Sequence of chain 1.B:
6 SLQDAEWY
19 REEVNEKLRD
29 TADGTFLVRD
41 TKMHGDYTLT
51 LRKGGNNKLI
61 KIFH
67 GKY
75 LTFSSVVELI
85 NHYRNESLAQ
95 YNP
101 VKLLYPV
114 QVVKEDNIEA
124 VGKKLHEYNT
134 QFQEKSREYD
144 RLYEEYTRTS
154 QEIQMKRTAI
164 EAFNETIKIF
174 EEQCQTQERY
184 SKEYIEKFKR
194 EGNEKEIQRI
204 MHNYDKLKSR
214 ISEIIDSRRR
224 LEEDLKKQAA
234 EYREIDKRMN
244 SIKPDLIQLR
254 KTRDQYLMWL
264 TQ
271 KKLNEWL

A small-molecule ligand and the protein it binds are described below.
Small molecule (SMILES): COc1ccccc1C(=O)O

Binding-site contacts:
Ligand atom O9 contacts residue ASN56 of chain 1.B at 2.8 Å (h-bond).
Ligand atom C4 contacts residue PHE1044 of chain 1.A at 4.4 Å (hydrophobic).
Ligand atom O9 contacts residue GLY55 of chain 1.B at 3.8 Å.
Ligand atom C7 contacts residue ASN633 of chain 1.A at 4.2 Å.
Ligand atom C5 contacts residue ASN633 of chain 1.A at 3.4 Å.
Ligand atom O11 contacts residue ASN57 of chain 1.B at 3.1 Å (h-bond).
Ligand atom C1 contacts residue LYS58 of chain 1.B at 4.2 Å.
Ligand atom C1 contacts residue ASN56 of chain 1.B at 3.1 Å.
Ligand atom C8 contacts residue ASN57 of chain 1.B at 4.3 Å.
Ligand atom C6 contacts residue ASN633 of chain 1.A at 3.2 Å.
Ligand atom C5 contacts residue PHE1044 of chain 1.A at 4.1 Å (hydrophobic).
Ligand atom C8 contacts residue ASN56 of chain 1.B at 3.7 Å.
Ligand atom O1 contacts residue ASN56 of chain 1.B at 3.8 Å.
Ligand atom O11 contacts residue ASN56 of chain 1.B at 4.5 Å.

Sequence of chain 1.A:
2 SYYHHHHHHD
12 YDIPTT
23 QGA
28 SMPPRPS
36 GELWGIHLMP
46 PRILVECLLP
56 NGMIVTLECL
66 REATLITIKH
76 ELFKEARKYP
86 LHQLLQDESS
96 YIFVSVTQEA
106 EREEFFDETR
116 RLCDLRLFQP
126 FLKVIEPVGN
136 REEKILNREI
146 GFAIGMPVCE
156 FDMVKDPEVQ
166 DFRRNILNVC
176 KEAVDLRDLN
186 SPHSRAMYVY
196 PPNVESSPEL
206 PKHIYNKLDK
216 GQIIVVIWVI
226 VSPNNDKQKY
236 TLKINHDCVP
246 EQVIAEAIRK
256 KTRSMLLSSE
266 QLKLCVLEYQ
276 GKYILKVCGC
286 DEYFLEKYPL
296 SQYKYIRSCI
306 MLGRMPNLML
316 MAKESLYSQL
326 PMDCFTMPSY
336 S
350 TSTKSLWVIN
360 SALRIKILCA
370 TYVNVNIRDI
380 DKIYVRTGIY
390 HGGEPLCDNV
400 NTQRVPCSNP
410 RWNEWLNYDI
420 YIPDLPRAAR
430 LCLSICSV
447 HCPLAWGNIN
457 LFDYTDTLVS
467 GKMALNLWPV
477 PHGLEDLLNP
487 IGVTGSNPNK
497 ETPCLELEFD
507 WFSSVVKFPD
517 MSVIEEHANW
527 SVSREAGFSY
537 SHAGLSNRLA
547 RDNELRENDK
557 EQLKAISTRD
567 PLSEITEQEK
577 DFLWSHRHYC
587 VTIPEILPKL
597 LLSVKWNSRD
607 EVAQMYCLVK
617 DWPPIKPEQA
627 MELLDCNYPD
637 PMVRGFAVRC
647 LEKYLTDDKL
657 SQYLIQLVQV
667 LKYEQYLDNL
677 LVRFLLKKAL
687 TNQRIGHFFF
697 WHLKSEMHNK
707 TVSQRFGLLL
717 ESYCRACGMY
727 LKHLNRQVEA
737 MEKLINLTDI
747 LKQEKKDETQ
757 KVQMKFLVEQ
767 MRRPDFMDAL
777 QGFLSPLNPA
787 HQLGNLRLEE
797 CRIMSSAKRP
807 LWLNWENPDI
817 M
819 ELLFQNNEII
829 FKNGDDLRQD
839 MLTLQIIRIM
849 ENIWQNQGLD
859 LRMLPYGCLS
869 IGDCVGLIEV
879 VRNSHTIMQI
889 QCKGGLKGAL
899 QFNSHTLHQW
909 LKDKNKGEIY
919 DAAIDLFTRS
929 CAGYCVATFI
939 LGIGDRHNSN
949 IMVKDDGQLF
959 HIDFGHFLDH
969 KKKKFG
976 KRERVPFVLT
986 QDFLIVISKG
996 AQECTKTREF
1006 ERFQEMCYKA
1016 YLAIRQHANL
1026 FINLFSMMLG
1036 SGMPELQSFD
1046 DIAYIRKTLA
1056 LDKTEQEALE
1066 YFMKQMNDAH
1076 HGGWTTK